Binding-site contacts:
Ligand atom C5 contacts residue THR188 of chain 2.A at 3.4 Å.
Ligand atom C2 contacts residue FE21 of chain 2.B at 3.1 Å.
Ligand atom C2 contacts residue HIS191 of chain 2.A at 4.3 Å.
Ligand atom O3 contacts residue ILE135 of chain 2.A at 3.7 Å.
Ligand atom O5 contacts residue VAL265 of chain 2.A at 4.3 Å.
Ligand atom C1 contacts residue FE21 of chain 2.B at 3.1 Å.
Ligand atom C1 contacts residue ASP193 of chain 2.A at 4.1 Å.
Ligand atom O5 contacts residue HIS191 of chain 2.A at 3.1 Å.
Ligand atom O3 contacts residue LYS208 of chain 2.A at 2.9 Å (salt-bridge).
Ligand atom C4 contacts residue VAL265 of chain 2.A at 3.7 Å (hydrophobic).
Ligand atom O2 contacts residue FE21 of chain 2.B at 2.4 Å.
Ligand atom C1 contacts residue TYR201 of chain 2.A at 4.0 Å (hydrophobic).
Ligand atom O2 contacts residue ASP193 of chain 2.A at 3.0 Å (salt-bridge).
Ligand atom O4 contacts residue LYS208 of chain 2.A at 3.9 Å.
Ligand atom O1 contacts residue TYR201 of chain 2.A at 3.1 Å.
Ligand atom C5 contacts residue VAL265 of chain 2.A at 3.7 Å (hydrophobic).
Ligand atom C4 contacts residue TYR201 of chain 2.A at 4.3 Å (hydrophobic).
Ligand atom O4 contacts residue THR188 of chain 2.A at 2.6 Å (h-bond).
Ligand atom C4 contacts residue ILE135 of chain 2.A at 4.2 Å (hydrophobic).
Ligand atom C1 contacts residue HIS263 of chain 2.A at 4.0 Å.
Ligand atom O3 contacts residue TYR201 of chain 2.A at 2.6 Å (h-bond).
Ligand atom O2 contacts residue HIS263 of chain 2.A at 3.3 Å (h-bond).
Ligand atom C4 contacts residue THR188 of chain 2.A at 3.5 Å.
Ligand atom O2 contacts residue VAL199 of chain 2.A at 3.9 Å.
Ligand atom O4 contacts residue VAL265 of chain 2.A at 3.8 Å.
Ligand atom C3 contacts residue TYR201 of chain 2.A at 3.7 Å (hydrophobic).
Ligand atom C3 contacts residue VAL265 of chain 2.A at 4.1 Å (hydrophobic).
Ligand atom O5 contacts residue HIS263 of chain 2.A at 3.5 Å (h-bond).
Ligand atom O5 contacts residue FE21 of chain 2.B at 2.3 Å.
Ligand atom O3 contacts residue LEU180 of chain 2.A at 3.4 Å.
Ligand atom C5 contacts residue LEU180 of chain 2.A at 4.2 Å (hydrophobic).
Ligand atom C5 contacts residue TYR201 of chain 2.A at 3.6 Å (hydrophobic).
Ligand atom O4 contacts residue ILE135 of chain 2.A at 3.6 Å.
Ligand atom C2 contacts residue HIS263 of chain 2.A at 4.1 Å.
Ligand atom C3 contacts residue LEU180 of chain 2.A at 4.0 Å (hydrophobic).
Ligand atom C5 contacts residue LYS208 of chain 2.A at 3.8 Å.
Ligand atom O1 contacts residue VAL199 of chain 2.A at 3.8 Å.
Ligand atom O4 contacts residue ASN133 of chain 2.A at 3.4 Å (h-bond).
Ligand atom C5 contacts residue ILE135 of chain 2.A at 3.6 Å (hydrophobic).
Ligand atom O3 contacts residue VAL265 of chain 2.A at 3.8 Å.

This protein binds this small molecule.
Small molecule (SMILES): O=C(O)CCC(=O)C(=O)O

Sequence of chain 2.A:
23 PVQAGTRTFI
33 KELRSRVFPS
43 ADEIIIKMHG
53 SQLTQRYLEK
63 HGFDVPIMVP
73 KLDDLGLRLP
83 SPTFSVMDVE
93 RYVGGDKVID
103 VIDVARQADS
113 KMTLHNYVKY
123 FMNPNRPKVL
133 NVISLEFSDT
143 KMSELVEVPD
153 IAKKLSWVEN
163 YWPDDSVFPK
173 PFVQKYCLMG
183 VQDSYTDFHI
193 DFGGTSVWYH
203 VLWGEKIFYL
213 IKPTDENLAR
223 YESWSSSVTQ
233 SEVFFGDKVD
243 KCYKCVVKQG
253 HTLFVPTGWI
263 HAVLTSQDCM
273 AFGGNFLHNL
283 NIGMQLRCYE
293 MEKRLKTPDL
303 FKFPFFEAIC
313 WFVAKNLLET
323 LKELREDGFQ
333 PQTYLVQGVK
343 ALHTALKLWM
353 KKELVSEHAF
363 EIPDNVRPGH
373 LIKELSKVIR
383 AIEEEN